Sequence of chain 2.A:
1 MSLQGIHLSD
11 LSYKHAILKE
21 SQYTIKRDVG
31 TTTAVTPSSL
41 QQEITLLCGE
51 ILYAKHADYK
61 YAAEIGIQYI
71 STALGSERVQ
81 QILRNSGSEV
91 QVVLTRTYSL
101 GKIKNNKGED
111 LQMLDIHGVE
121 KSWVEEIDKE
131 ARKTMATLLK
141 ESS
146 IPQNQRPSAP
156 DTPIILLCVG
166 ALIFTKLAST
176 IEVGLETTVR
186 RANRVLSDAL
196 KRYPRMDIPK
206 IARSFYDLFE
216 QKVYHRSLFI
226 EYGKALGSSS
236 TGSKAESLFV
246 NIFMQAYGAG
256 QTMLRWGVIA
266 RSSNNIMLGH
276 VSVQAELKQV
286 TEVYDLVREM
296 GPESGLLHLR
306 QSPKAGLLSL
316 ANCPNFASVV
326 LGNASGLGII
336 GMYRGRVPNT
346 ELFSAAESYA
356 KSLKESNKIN

Binding-site contacts:
Ligand atom CD1 contacts residue MET135 of chain 2.A at 3.7 Å (hydrophobic).
Ligand atom NE2 contacts residue LYS104 of chain 2.A at 2.3 Å (salt-bridge).
Ligand atom CG contacts residue ILE103 of chain 2.A at 3.5 Å (hydrophobic).
Ligand atom OE1 contacts residue ASN105 of chain 2.A at 3.0 Å (h-bond).
Ligand atom O contacts residue ASN105 of chain 2.A at 3.8 Å.
Ligand atom CE contacts residue GLU50 of chain 2.A at 3.7 Å.
Ligand atom NE2 contacts residue ASN105 of chain 2.A at 3.6 Å.
Ligand atom CD1 contacts residue ARG132 of chain 2.A at 3.7 Å.
Ligand atom CD1 contacts residue ILE103 of chain 2.A at 3.7 Å (hydrophobic).
Ligand atom CE2 contacts residue ILE103 of chain 2.A at 4.0 Å (hydrophobic).
Ligand atom CB contacts residue MET135 of chain 2.A at 3.5 Å (hydrophobic).
Ligand atom CD1 contacts residue ARG132 of chain 2.A at 3.4 Å.
Ligand atom CE contacts residue ARG132 of chain 2.A at 3.3 Å.
Ligand atom O contacts residue ARG132 of chain 2.A at 3.7 Å.
Ligand atom CD1 contacts residue ALA136 of chain 2.A at 3.8 Å (hydrophobic).
Ligand atom CD2 contacts residue ILE103 of chain 2.A at 3.9 Å (hydrophobic).
Ligand atom CD contacts residue ASN105 of chain 2.A at 3.7 Å.
Ligand atom CB contacts residue ILE103 of chain 2.A at 3.9 Å (hydrophobic).
Ligand atom CE1 contacts residue ARG132 of chain 2.A at 3.7 Å.
Ligand atom N contacts residue MET135 of chain 2.A at 3.8 Å.
Ligand atom SD contacts residue MET135 of chain 2.A at 3.6 Å.
Ligand atom CD1 contacts residue LEU111 of chain 2.A at 3.7 Å (hydrophobic).
Ligand atom O contacts residue ASN106 of chain 2.A at 3.8 Å.
Ligand atom CD contacts residue ASN106 of chain 2.A at 4.0 Å.
Ligand atom CD contacts residue LYS104 of chain 2.A at 3.5 Å.
Ligand atom O contacts residue SER153 of chain 2.A at 3.7 Å.
Ligand atom C contacts residue ARG132 of chain 2.A at 3.8 Å.
Ligand atom O contacts residue ARG132 of chain 2.A at 3.7 Å.
Ligand atom CG contacts residue LEU46 of chain 2.A at 3.8 Å (hydrophobic).
Ligand atom SD contacts residue TYR53 of chain 2.A at 3.9 Å.
Ligand atom O contacts residue ASN106 of chain 2.A at 3.6 Å.
Ligand atom SD contacts residue GLU50 of chain 2.A at 3.6 Å.
Ligand atom OE1 contacts residue ASN106 of chain 2.A at 3.2 Å (h-bond).
Ligand atom CE contacts residue MET135 of chain 2.A at 3.7 Å (hydrophobic).
Ligand atom CG contacts residue MET135 of chain 2.A at 4.0 Å (hydrophobic).
Ligand atom CG2 contacts residue ARG132 of chain 2.A at 3.6 Å.
Ligand atom OH contacts residue LYS129 of chain 2.A at 3.6 Å.
Ligand atom O contacts residue ASN106 of chain 2.A at 4.0 Å.
Ligand atom CA contacts residue ARG132 of chain 2.A at 3.6 Å.
Ligand atom SD contacts residue PRO152 of chain 2.A at 3.5 Å.

This protein binds this small molecule.
Small molecule (SMILES): CC[C@H](C)[C@H](NC(=O)[C@H](CC(C)C)NC(=O)[C@H](CCC(N)=O)NC(=O)[C@H](Cc1ccc(O)cc1)NC(=O)[C@@H](NC(=O)[C@@H](N)CC(=O)O)[C@@H](C)CC)C(=O)N[C@H](C=O)CCSC